Sequence of chain 1.C:
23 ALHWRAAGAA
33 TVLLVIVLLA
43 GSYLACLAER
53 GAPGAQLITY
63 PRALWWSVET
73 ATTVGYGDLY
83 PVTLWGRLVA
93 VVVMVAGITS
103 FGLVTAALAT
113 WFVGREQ

Binding-site contacts:
Ligand atom C34 contacts residue THR74 of chain 1.C at 3.9 Å.
Ligand atom C14 contacts residue PHE103 of chain 1.A at 3.2 Å (hydrophobic).
Ligand atom C41 contacts residue THR75 of chain 1.A at 3.8 Å.
Ligand atom C33 contacts residue THR75 of chain 1.C at 3.5 Å.
Ligand atom C24 contacts residue PHE103 of chain 1.B at 3.2 Å (hydrophobic).
Ligand atom C14 contacts residue ILE100 of chain 1.B at 3.6 Å (hydrophobic).
Ligand atom C21 contacts residue THR75 of chain 1.B at 3.1 Å.
Ligand atom C22 contacts residue ILE100 of chain 1.C at 3.8 Å (hydrophobic).
Ligand atom C23 contacts residue ILE100 of chain 1.C at 3.3 Å (hydrophobic).
Ligand atom C34 contacts residue THR75 of chain 1.C at 3.7 Å.
Ligand atom C44 contacts residue PHE103 of chain 1.D at 3.9 Å (hydrophobic).
Ligand atom C43 contacts residue THR75 of chain 1.D at 3.7 Å.
Ligand atom C24 contacts residue THR75 of chain 1.B at 3.5 Å.
Ligand atom C14 contacts residue THR74 of chain 1.A at 3.5 Å.
Ligand atom C21 contacts residue THR74 of chain 1.B at 4.1 Å.
Ligand atom C41 contacts residue THR75 of chain 1.D at 3.6 Å.
Ligand atom C43 contacts residue THR74 of chain 1.D at 3.9 Å.
Ligand atom C41 contacts residue K1 of chain 1.E at 3.9 Å.
Ligand atom C13 contacts residue ILE100 of chain 1.B at 3.9 Å (hydrophobic).
Ligand atom C22 contacts residue THR74 of chain 1.B at 4.1 Å.
Ligand atom C14 contacts residue GLY99 of chain 1.A at 4.0 Å.
Ligand atom C33 contacts residue ILE100 of chain 1.C at 3.7 Å (hydrophobic).
Ligand atom C24 contacts residue THR74 of chain 1.B at 3.6 Å.
Ligand atom C12 contacts residue THR75 of chain 1.A at 3.9 Å.
Ligand atom C23 contacts residue THR74 of chain 1.B at 2.9 Å.
Ligand atom C13 contacts residue PHE103 of chain 1.A at 3.9 Å (hydrophobic).
Ligand atom C22 contacts residue THR75 of chain 1.B at 3.9 Å.
Ligand atom C13 contacts residue THR75 of chain 1.A at 3.6 Å.
Ligand atom C34 contacts residue PHE103 of chain 1.C at 3.7 Å (hydrophobic).
Ligand atom C24 contacts residue ILE100 of chain 1.B at 3.9 Å (hydrophobic).
Ligand atom C34 contacts residue ILE100 of chain 1.D at 4.1 Å (hydrophobic).
Ligand atom C12 contacts residue ILE100 of chain 1.B at 3.3 Å (hydrophobic).
Ligand atom C13 contacts residue ILE100 of chain 1.A at 3.8 Å (hydrophobic).
Ligand atom C23 contacts residue THR75 of chain 1.B at 3.2 Å.
Ligand atom C43 contacts residue ILE100 of chain 1.A at 3.5 Å (hydrophobic).
Ligand atom C24 contacts residue GLY99 of chain 1.B at 4.0 Å.
Ligand atom C14 contacts residue THR75 of chain 1.A at 3.1 Å.
Ligand atom C42 contacts residue THR75 of chain 1.D at 3.5 Å.
Ligand atom C44 contacts residue ILE100 of chain 1.A at 3.6 Å (hydrophobic).
Ligand atom C32 contacts residue THR75 of chain 1.C at 3.8 Å.

Sequence of chain 1.B:
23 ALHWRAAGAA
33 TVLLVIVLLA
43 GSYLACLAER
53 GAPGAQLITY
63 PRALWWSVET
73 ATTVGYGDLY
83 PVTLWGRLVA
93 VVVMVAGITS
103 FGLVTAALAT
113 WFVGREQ

Sequence of chain 1.D:
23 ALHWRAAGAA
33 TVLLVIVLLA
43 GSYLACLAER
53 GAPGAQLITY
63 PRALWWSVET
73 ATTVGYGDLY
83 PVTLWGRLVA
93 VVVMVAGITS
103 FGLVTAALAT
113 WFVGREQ

Sequence of chain 1.A:
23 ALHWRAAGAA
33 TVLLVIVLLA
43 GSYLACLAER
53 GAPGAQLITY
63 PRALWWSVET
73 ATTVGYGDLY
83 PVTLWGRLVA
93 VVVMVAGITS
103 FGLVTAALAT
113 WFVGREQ

A protein and the small-molecule ligand that binds it are described below.
Small molecule (SMILES): CCCC[N+](CCCC)(CCCC)CCCC